Binding-site contacts:
Ligand atom O5 contacts residue ARG576 of chain 3.B at 3.6 Å.
Ligand atom O5 contacts residue ASN550 of chain 3.B at 2.4 Å (h-bond).
Ligand atom C1 contacts residue HIS548 of chain 3.B at 4.5 Å.
Ligand atom O5 contacts residue ASP484 of chain 3.B at 4.4 Å.
Ligand atom O7 contacts residue ASN550 of chain 3.B at 3.2 Å (h-bond).
Ligand atom C7 contacts residue HIS548 of chain 3.B at 4.1 Å.
Ligand atom C7 contacts residue ASN550 of chain 3.B at 3.3 Å.
Ligand atom C8 contacts residue HIS548 of chain 3.B at 3.8 Å.
Ligand atom C1 contacts residue ARG576 of chain 3.B at 3.9 Å.
Ligand atom C7 contacts residue ASP484 of chain 3.B at 3.9 Å.
Ligand atom C4 contacts residue ASN550 of chain 3.B at 4.2 Å.
Ligand atom O5 contacts residue PHE569 of chain 3.B at 4.3 Å.
Ligand atom C3 contacts residue ASP484 of chain 3.B at 3.5 Å.
Ligand atom N2 contacts residue ASN550 of chain 3.B at 2.7 Å (h-bond).
Ligand atom C8 contacts residue ASP484 of chain 3.B at 4.1 Å.
Ligand atom C2 contacts residue ASN550 of chain 3.B at 2.3 Å.
Ligand atom O6 contacts residue ALA568 of chain 3.B at 3.5 Å.
Ligand atom C5 contacts residue ARG576 of chain 3.B at 3.7 Å.
Ligand atom C6 contacts residue ARG576 of chain 3.B at 3.9 Å.
Ligand atom N2 contacts residue HIS548 of chain 3.B at 3.8 Å.
Ligand atom C3 contacts residue ASN550 of chain 3.B at 3.7 Å.
Ligand atom C5 contacts residue ASN550 of chain 3.B at 3.6 Å.
Ligand atom C1 contacts residue ASP484 of chain 3.B at 3.5 Å.
Ligand atom N2 contacts residue ASP484 of chain 3.B at 2.8 Å (salt-bridge).
Ligand atom C2 contacts residue ASP484 of chain 3.B at 3.5 Å.
Ligand atom C6 contacts residue ALA568 of chain 3.B at 3.7 Å (hydrophobic).
Ligand atom C1 contacts residue ASN550 of chain 3.B at 1.4 Å.
Ligand atom O3 contacts residue ASP484 of chain 3.B at 4.2 Å.
Ligand atom C8 contacts residue GLU433 of chain 3.B at 4.3 Å.

A small-molecule ligand and the protein it binds are described below.
Small molecule (SMILES): CC(=O)N[C@@H]1[C@@H](O)[C@H](O)[C@@H](CO)O[C@H]1O

Sequence of chain 3.B:
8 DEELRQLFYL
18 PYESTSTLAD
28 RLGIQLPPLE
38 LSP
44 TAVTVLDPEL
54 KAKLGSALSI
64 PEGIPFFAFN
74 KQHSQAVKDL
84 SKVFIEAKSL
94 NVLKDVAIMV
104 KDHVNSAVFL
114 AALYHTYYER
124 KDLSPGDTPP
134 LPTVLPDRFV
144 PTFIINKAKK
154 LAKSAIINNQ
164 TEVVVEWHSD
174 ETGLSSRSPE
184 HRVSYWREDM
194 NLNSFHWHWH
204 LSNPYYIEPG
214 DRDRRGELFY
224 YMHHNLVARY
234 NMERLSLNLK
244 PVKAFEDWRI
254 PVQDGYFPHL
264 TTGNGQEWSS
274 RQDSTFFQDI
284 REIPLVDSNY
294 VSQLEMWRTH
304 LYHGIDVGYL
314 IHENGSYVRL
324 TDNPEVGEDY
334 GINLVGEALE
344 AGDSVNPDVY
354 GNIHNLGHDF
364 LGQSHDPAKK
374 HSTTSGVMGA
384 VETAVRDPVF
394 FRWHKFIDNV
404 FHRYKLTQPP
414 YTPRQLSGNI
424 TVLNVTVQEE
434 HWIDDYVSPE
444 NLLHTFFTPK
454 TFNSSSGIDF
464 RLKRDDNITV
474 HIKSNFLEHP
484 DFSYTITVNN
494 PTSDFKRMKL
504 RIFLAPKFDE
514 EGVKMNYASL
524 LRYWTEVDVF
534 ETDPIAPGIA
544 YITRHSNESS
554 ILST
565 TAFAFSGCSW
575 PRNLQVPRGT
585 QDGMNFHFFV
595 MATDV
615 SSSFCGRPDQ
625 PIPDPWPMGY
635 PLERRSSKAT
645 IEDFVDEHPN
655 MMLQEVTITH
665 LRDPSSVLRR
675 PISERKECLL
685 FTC